Sequence of chain 1.A:
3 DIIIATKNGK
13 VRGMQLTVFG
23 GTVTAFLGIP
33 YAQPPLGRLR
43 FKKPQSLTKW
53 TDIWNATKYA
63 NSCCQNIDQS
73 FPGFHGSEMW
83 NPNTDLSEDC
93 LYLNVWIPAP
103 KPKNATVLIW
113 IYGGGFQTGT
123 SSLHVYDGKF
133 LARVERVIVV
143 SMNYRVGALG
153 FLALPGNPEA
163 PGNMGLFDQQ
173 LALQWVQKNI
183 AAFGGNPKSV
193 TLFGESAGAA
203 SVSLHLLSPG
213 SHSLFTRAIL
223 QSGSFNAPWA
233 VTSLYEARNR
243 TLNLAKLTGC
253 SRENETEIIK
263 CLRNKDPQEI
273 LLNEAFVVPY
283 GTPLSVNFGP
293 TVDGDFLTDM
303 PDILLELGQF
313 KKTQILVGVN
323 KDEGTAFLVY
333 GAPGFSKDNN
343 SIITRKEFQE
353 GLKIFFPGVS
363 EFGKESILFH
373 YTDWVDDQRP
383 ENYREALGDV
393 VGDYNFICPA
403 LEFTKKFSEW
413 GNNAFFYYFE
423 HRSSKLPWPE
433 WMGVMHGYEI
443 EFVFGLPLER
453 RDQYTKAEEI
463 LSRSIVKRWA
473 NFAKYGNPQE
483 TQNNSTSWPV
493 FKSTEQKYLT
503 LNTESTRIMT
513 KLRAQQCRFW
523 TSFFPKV

A small-molecule ligand and the protein it binds are described below.
Small molecule (SMILES): CC(=O)N[C@H]1[C@H](O[C@H]2[C@H](O)[C@@H](NC(C)=O)CO[C@@H]2CO[C@H]2O[C@@H](C)[C@@H](O)[C@@H](O)[C@@H]2O)O[C@H](CO)[C@@H](O)[C@@H]1O

Binding-site contacts:
Ligand atom O5 contacts residue PRO281 of chain 1.A at 4.4 Å.
Ligand atom C3 contacts residue PRO281 of chain 1.A at 4.5 Å (hydrophobic).
Ligand atom C4 contacts residue ASN245 of chain 1.A at 4.5 Å.
Ligand atom C4 contacts residue ASN241 of chain 1.A at 4.3 Å.
Ligand atom C8 contacts residue ASN241 of chain 1.A at 4.2 Å.
Ligand atom C7 contacts residue ASN241 of chain 1.A at 3.3 Å.
Ligand atom C4 contacts residue PHE278 of chain 1.A at 3.3 Å (hydrophobic).
Ligand atom C6 contacts residue ASN245 of chain 1.A at 4.2 Å.
Ligand atom C2 contacts residue ASN241 of chain 1.A at 2.4 Å.
Ligand atom O4 contacts residue PHE278 of chain 1.A at 3.5 Å (h-bond).
Ligand atom C1 contacts residue ASN245 of chain 1.A at 3.9 Å.
Ligand atom C6 contacts residue LYS248 of chain 1.A at 4.3 Å.
Ligand atom C6 contacts residue ASN245 of chain 1.A at 4.4 Å.
Ligand atom O4 contacts residue LEU249 of chain 1.A at 4.2 Å.
Ligand atom O2 contacts residue PRO281 of chain 1.A at 4.4 Å.
Ligand atom C5 contacts residue ASN245 of chain 1.A at 3.8 Å.
Ligand atom C6 contacts residue LEU249 of chain 1.A at 3.5 Å (hydrophobic).
Ligand atom O5 contacts residue ASN245 of chain 1.A at 3.3 Å (h-bond).
Ligand atom C3 contacts residue PHE278 of chain 1.A at 4.2 Å (hydrophobic).
Ligand atom N2 contacts residue ASN241 of chain 1.A at 2.9 Å (h-bond).
Ligand atom O3 contacts residue PRO281 of chain 1.A at 4.3 Å.
Ligand atom C4 contacts residue PRO281 of chain 1.A at 4.5 Å (hydrophobic).
Ligand atom C1 contacts residue ASN245 of chain 1.A at 3.5 Å.
Ligand atom C3 contacts residue ASN241 of chain 1.A at 3.8 Å.
Ligand atom O5 contacts residue ASN245 of chain 1.A at 3.9 Å.
Ligand atom C5 contacts residue PHE278 of chain 1.A at 4.2 Å (hydrophobic).
Ligand atom O7 contacts residue ASN241 of chain 1.A at 3.5 Å (h-bond).
Ligand atom C1 contacts residue ASN241 of chain 1.A at 1.5 Å.
Ligand atom C5 contacts residue ASN241 of chain 1.A at 3.7 Å.
Ligand atom O5 contacts residue ASN241 of chain 1.A at 2.4 Å (h-bond).
Ligand atom C5 contacts residue ASN245 of chain 1.A at 4.4 Å.
Ligand atom N2 contacts residue TYR237 of chain 1.A at 4.3 Å.
Ligand atom O3 contacts residue PRO281 of chain 1.A at 3.5 Å.
Ligand atom C7 contacts residue TYR237 of chain 1.A at 4.0 Å (hydrophobic).
Ligand atom O6 contacts residue ASN245 of chain 1.A at 3.4 Å (h-bond).
Ligand atom O7 contacts residue TYR237 of chain 1.A at 3.0 Å.